This small molecule binds to this protein.
Small molecule (SMILES): CC(=O)N[C@H]1[C@H](O[C@H]2[C@H](O)[C@@H](NC(C)=O)CO[C@@H]2CO)O[C@H](CO)[C@@H](O)[C@@H]1O

Binding-site contacts:
Ligand atom O7 contacts residue TRP547 of chain 1.A at 3.9 Å.
Ligand atom C8 contacts residue LYS478 of chain 1.A at 3.4 Å.
Ligand atom C1 contacts residue SER501 of chain 1.A at 3.4 Å.
Ligand atom C8 contacts residue HIS502 of chain 1.A at 4.1 Å.
Ligand atom C3 contacts residue ASN499 of chain 1.A at 3.8 Å.
Ligand atom C7 contacts residue ASN499 of chain 1.A at 3.5 Å.
Ligand atom C7 contacts residue HIS502 of chain 1.A at 4.3 Å.
Ligand atom C2 contacts residue ASN499 of chain 1.A at 2.4 Å.
Ligand atom C1 contacts residue ASN499 of chain 1.A at 1.4 Å.
Ligand atom O7 contacts residue GLU521 of chain 1.A at 4.0 Å.
Ligand atom C8 contacts residue ASN499 of chain 1.A at 3.7 Å.
Ligand atom C6 contacts residue SER501 of chain 1.A at 3.9 Å.
Ligand atom C1 contacts residue SER477 of chain 1.A at 4.3 Å.
Ligand atom O7 contacts residue LEU497 of chain 1.A at 3.8 Å.
Ligand atom C4 contacts residue ASN499 of chain 1.A at 4.2 Å.
Ligand atom C6 contacts residue SER477 of chain 1.A at 3.9 Å.
Ligand atom O5 contacts residue SER501 of chain 1.A at 3.3 Å (h-bond).
Ligand atom O6 contacts residue SER477 of chain 1.A at 2.8 Å (h-bond).
Ligand atom C5 contacts residue ASN499 of chain 1.A at 3.7 Å.
Ligand atom N2 contacts residue ASN499 of chain 1.A at 2.9 Å (h-bond).
Ligand atom O5 contacts residue ASN499 of chain 1.A at 2.4 Å (h-bond).
Ligand atom C6 contacts residue HIS502 of chain 1.A at 4.1 Å.
Ligand atom C5 contacts residue SER501 of chain 1.A at 3.4 Å.
Ligand atom O7 contacts residue HIS502 of chain 1.A at 3.8 Å.
Ligand atom C5 contacts residue SER477 of chain 1.A at 4.3 Å.
Ligand atom O5 contacts residue SER477 of chain 1.A at 3.5 Å.
Ligand atom C7 contacts residue LEU497 of chain 1.A at 4.5 Å (hydrophobic).
Ligand atom O7 contacts residue ASN499 of chain 1.A at 4.4 Å.

Sequence of chain 1.A:
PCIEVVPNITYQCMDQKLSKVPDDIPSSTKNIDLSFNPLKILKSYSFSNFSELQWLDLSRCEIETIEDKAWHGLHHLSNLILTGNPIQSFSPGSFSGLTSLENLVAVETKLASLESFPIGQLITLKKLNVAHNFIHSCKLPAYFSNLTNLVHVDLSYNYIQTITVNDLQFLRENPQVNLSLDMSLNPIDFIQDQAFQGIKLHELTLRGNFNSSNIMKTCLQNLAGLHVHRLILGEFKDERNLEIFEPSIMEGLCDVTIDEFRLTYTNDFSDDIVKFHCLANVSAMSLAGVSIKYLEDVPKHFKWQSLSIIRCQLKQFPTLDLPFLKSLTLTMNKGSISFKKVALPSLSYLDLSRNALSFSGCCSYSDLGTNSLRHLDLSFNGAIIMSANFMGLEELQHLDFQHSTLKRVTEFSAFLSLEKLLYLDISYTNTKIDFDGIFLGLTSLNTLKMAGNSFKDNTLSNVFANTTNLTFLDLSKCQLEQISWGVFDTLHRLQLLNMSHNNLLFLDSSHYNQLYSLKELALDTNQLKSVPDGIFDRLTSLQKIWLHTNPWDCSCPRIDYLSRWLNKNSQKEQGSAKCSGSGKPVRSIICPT